Binding-site contacts:
Ligand atom C1 contacts residue TYR183 of chain 1.G at 3.5 Å (hydrophobic).
Ligand atom C13 contacts residue NAP1 of chain 1.AA at 3.8 Å.
Ligand atom C16 contacts residue ILE233 of chain 1.G at 3.5 Å (hydrophobic).
Ligand atom C5 contacts residue NAP1 of chain 1.AA at 3.4 Å.
Ligand atom C3 contacts residue NAP1 of chain 1.AA at 3.1 Å.
Ligand atom C9 contacts residue SER223 of chain 1.G at 3.9 Å.
Ligand atom C14 contacts residue PHE230 of chain 1.G at 4.0 Å (hydrophobic).
Ligand atom C15 contacts residue PHE230 of chain 1.G at 3.9 Å (hydrophobic).
Ligand atom C11 contacts residue LEU128 of chain 1.G at 3.9 Å (hydrophobic).
Ligand atom O7 contacts residue SER223 of chain 1.G at 3.6 Å.
Ligand atom C9 contacts residue VAL227 of chain 1.G at 3.8 Å (hydrophobic).
Ligand atom C16 contacts residue PHE230 of chain 1.G at 3.7 Å (hydrophobic).
Ligand atom C13 contacts residue ALA121 of chain 1.G at 3.9 Å (hydrophobic).
Ligand atom C4 contacts residue NAP1 of chain 1.AA at 3.4 Å.
Ligand atom C8 contacts residue SER223 of chain 1.G at 3.6 Å.
Ligand atom C4 contacts residue ALA224 of chain 1.G at 3.7 Å (hydrophobic).
Ligand atom C12 contacts residue ALA121 of chain 1.G at 3.6 Å (hydrophobic).
Ligand atom O17 contacts residue NAP1 of chain 1.AA at 2.7 Å (h-bond).
Ligand atom C12 contacts residue PHE122 of chain 1.G at 3.7 Å (hydrophobic).
Ligand atom C15 contacts residue TYR173 of chain 1.G at 4.0 Å (hydrophobic).
Ligand atom C11 contacts residue ALA123 of chain 1.G at 3.9 Å (hydrophobic).
Ligand atom O17 contacts residue LYS190 of chain 1.G at 4.0 Å.
Ligand atom C6 contacts residue NAP1 of chain 1.AA at 3.4 Å.
Ligand atom C4 contacts residue SER223 of chain 1.G at 4.0 Å.
Ligand atom C10 contacts residue LEU128 of chain 1.G at 3.7 Å (hydrophobic).
Ligand atom C11 contacts residue MET186 of chain 1.G at 3.5 Å (hydrophobic).
Ligand atom C3 contacts residue ALA224 of chain 1.G at 3.9 Å (hydrophobic).
Ligand atom C14 contacts residue TYR173 of chain 1.G at 4.0 Å (hydrophobic).
Ligand atom C14 contacts residue NAP1 of chain 1.AA at 3.3 Å.
Ligand atom C12 contacts residue MET186 of chain 1.G at 3.7 Å (hydrophobic).
Ligand atom C13 contacts residue SER223 of chain 1.G at 3.5 Å.
Ligand atom C2 contacts residue NAP1 of chain 1.AA at 3.2 Å.
Ligand atom O17 contacts residue TYR183 of chain 1.G at 2.6 Å (h-bond).
Ligand atom C14 contacts residue PRO218 of chain 1.G at 4.0 Å (hydrophobic).
Ligand atom C1 contacts residue NAP1 of chain 1.AA at 3.4 Å.
Ligand atom C16 contacts residue TYR173 of chain 1.G at 3.6 Å (hydrophobic).
Ligand atom O7 contacts residue NAP1 of chain 1.AA at 3.3 Å.
Ligand atom C8 contacts residue NAP1 of chain 1.AA at 3.8 Å.
Ligand atom C16 contacts residue PRO218 of chain 1.G at 4.0 Å (hydrophobic).
Ligand atom C6 contacts residue TYR183 of chain 1.G at 3.5 Å (hydrophobic).

Sequence of chain 1.G:
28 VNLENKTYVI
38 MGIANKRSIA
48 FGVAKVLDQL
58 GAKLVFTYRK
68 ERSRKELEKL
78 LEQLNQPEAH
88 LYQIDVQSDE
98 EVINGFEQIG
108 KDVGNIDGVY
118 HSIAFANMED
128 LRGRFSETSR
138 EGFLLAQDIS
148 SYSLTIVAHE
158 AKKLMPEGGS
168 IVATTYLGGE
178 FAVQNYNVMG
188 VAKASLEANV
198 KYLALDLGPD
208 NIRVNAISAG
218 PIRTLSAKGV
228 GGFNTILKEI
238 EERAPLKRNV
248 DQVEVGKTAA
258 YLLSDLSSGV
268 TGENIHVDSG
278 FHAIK

The protein below binds the small molecule below.
Small molecule (SMILES): CCCc1ccc(Oc2ccccc2)c(O)c1